Binding-site contacts:
Ligand atom C7 contacts residue ASN75 of chain 1.B at 3.3 Å.
Ligand atom C1 contacts residue ASN75 of chain 1.B at 1.4 Å.
Ligand atom C5 contacts residue ASN75 of chain 1.B at 3.7 Å.
Ligand atom N2 contacts residue HIS42 of chain 1.B at 3.3 Å.
Ligand atom C1 contacts residue HIS42 of chain 1.B at 4.1 Å.
Ligand atom C4 contacts residue ASN75 of chain 1.B at 4.3 Å.
Ligand atom O7 contacts residue ASN75 of chain 1.B at 3.4 Å (h-bond).
Ligand atom C2 contacts residue HIS42 of chain 1.B at 3.5 Å.
Ligand atom O5 contacts residue ASN75 of chain 1.B at 2.5 Å (h-bond).
Ligand atom C2 contacts residue ASN75 of chain 1.B at 2.5 Å.
Ligand atom N2 contacts residue ASN75 of chain 1.B at 2.8 Å (h-bond).
Ligand atom C8 contacts residue ASN75 of chain 1.B at 4.3 Å.
Ligand atom C7 contacts residue HIS42 of chain 1.B at 4.4 Å.
Ligand atom C3 contacts residue ASN75 of chain 1.B at 3.8 Å.

This small molecule binds to this protein.
Small molecule (SMILES): CC(=O)N[C@@H]1[C@@H](O)[C@H](O)[C@@H](CO)O[C@H]1O

Sequence of chain 1.B:
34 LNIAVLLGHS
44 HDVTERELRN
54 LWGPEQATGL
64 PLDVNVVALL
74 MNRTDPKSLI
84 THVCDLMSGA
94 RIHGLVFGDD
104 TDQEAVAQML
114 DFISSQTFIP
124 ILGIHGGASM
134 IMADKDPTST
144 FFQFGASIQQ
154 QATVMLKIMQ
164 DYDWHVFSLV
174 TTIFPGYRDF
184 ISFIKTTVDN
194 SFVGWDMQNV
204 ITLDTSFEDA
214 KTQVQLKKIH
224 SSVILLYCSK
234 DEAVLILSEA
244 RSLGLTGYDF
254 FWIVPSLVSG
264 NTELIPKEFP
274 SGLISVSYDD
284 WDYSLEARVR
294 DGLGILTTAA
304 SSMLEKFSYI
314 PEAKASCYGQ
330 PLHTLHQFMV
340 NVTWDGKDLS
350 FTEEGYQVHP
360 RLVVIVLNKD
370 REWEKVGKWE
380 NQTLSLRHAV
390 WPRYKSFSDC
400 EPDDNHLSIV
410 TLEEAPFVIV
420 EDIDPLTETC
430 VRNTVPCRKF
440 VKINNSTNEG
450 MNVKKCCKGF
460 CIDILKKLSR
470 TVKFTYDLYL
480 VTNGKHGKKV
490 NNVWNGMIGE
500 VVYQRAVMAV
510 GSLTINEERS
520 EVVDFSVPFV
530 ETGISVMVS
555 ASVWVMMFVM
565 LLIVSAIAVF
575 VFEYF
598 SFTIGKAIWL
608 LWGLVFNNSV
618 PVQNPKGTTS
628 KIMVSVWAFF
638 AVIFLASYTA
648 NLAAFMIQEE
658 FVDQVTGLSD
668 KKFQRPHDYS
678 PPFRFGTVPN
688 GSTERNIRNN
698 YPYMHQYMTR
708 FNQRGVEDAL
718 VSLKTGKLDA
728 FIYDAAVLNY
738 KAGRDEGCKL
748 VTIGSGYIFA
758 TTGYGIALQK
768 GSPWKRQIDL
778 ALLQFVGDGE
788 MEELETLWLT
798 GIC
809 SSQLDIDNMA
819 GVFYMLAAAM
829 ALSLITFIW